Binding-site contacts:
Ligand atom O2 contacts residue LYS259 of chain 1.C at 2.8 Å (salt-bridge).
Ligand atom O1B contacts residue ARG263 of chain 2.C at 2.9 Å (salt-bridge).
Ligand atom O2 contacts residue ASP53 of chain 1.C at 3.7 Å.
Ligand atom O2P contacts residue ARG266 of chain 2.C at 3.0 Å (salt-bridge).
Ligand atom O1A contacts residue LYS267 of chain 2.C at 3.7 Å.
Ligand atom O5' contacts residue ARG266 of chain 2.C at 3.1 Å.
Ligand atom O3' contacts residue GLU271 of chain 1.C at 2.7 Å (salt-bridge).
Ligand atom C1' contacts residue NCC1 of chain 2.J at 3.7 Å.
Ligand atom O2' contacts residue NCC1 of chain 2.J at 2.4 Å (h-bond).
Ligand atom N3 contacts residue LYS259 of chain 1.C at 3.2 Å (salt-bridge).
Ligand atom C18 contacts residue ALA278 of chain 1.C at 3.2 Å (hydrophobic).
Ligand atom C2' contacts residue NCC1 of chain 2.J at 3.5 Å.
Ligand atom O1A contacts residue ARG263 of chain 2.C at 3.5 Å (salt-bridge).
Ligand atom C3' contacts residue GLU271 of chain 1.C at 3.2 Å.
Ligand atom C17 contacts residue ALA278 of chain 1.C at 3.7 Å (hydrophobic).
Ligand atom C4' contacts residue ARG266 of chain 2.C at 3.5 Å.
Ligand atom C15 contacts residue HIS281 of chain 1.C at 3.7 Å.
Ligand atom O5' contacts residue LYS280 of chain 1.C at 3.3 Å (salt-bridge).
Ligand atom C4 contacts residue VAL262 of chain 1.C at 3.7 Å (hydrophobic).
Ligand atom N3 contacts residue ASP53 of chain 1.C at 3.6 Å.
Ligand atom O1P contacts residue LYS280 of chain 1.C at 2.9 Å (salt-bridge).
Ligand atom C9 contacts residue ARG263 of chain 2.C at 3.6 Å.
Ligand atom C5' contacts residue ARG266 of chain 2.C at 3.7 Å.
Ligand atom O1B contacts residue LYS267 of chain 2.C at 3.7 Å.
Ligand atom O8 contacts residue LYS280 of chain 1.C at 2.8 Å (salt-bridge).
Ligand atom O1B contacts residue ARG266 of chain 2.C at 3.2 Å (salt-bridge).
Ligand atom O2 contacts residue NCC1 of chain 2.J at 3.7 Å.
Ligand atom O9 contacts residue LYS280 of chain 1.C at 3.1 Å (salt-bridge).
Ligand atom O2' contacts residue ARG266 of chain 1.C at 3.7 Å.
Ligand atom O8 contacts residue VAL279 of chain 1.C at 3.5 Å.
Ligand atom O4' contacts residue LYS280 of chain 1.C at 3.4 Å.
Ligand atom O1P contacts residue ARG263 of chain 2.C at 3.3 Å (salt-bridge).
Ligand atom O3' contacts residue NCC1 of chain 2.J at 3.4 Å (h-bond).
Ligand atom C2 contacts residue ASP53 of chain 1.C at 3.7 Å.
Ligand atom C2 contacts residue LYS259 of chain 1.C at 3.4 Å.
Ligand atom C6 contacts residue LYS280 of chain 1.C at 3.7 Å.
Ligand atom P contacts residue LYS280 of chain 1.C at 3.5 Å.
Ligand atom O9 contacts residue HIS281 of chain 1.C at 2.8 Å (h-bond).
Ligand atom C5 contacts residue ASP53 of chain 1.C at 3.4 Å.
Ligand atom O3P contacts residue LYS280 of chain 1.C at 3.5 Å.

Sequence of chain 1.C:
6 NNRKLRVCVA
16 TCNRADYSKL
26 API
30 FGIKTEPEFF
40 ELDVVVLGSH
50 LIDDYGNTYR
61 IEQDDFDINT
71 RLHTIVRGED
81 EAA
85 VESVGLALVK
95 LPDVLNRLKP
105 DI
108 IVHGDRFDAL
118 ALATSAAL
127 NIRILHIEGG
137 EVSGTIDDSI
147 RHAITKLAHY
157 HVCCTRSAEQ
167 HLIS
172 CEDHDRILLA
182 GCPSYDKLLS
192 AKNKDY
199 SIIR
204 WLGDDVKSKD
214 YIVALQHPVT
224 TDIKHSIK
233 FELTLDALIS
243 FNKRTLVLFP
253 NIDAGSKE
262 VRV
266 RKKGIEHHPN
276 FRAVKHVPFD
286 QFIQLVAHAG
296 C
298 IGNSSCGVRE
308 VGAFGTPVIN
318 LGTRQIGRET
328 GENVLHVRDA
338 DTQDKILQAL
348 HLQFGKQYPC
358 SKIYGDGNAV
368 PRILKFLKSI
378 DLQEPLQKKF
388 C

A small-molecule ligand and the protein it binds are described below.
Small molecule (SMILES): CC(=O)N[C@H]1[C@H]([C@H](O)[C@H](O)CO)O[C@](O[P](=O)(O)OC[C@H]2O[C@@H](n3ccc(N)nc3=O)[C@H](O)[C@@H]2O)(C(=O)O)C[C@@H]1O

Sequence of chain 2.C:
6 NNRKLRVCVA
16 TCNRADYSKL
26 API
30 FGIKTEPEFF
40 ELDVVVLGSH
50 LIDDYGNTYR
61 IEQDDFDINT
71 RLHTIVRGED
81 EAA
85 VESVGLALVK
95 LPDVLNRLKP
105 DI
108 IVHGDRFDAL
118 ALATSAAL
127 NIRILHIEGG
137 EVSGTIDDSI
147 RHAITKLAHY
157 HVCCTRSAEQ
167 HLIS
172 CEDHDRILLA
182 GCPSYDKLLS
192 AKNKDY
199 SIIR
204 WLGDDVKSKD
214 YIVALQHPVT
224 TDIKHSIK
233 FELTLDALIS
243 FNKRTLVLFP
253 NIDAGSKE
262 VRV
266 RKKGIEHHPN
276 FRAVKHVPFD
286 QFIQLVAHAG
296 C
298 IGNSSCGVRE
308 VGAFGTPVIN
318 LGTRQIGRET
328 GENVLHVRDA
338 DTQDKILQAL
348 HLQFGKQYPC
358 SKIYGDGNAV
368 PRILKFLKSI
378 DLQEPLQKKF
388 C